Sequence of chain 4.MA:
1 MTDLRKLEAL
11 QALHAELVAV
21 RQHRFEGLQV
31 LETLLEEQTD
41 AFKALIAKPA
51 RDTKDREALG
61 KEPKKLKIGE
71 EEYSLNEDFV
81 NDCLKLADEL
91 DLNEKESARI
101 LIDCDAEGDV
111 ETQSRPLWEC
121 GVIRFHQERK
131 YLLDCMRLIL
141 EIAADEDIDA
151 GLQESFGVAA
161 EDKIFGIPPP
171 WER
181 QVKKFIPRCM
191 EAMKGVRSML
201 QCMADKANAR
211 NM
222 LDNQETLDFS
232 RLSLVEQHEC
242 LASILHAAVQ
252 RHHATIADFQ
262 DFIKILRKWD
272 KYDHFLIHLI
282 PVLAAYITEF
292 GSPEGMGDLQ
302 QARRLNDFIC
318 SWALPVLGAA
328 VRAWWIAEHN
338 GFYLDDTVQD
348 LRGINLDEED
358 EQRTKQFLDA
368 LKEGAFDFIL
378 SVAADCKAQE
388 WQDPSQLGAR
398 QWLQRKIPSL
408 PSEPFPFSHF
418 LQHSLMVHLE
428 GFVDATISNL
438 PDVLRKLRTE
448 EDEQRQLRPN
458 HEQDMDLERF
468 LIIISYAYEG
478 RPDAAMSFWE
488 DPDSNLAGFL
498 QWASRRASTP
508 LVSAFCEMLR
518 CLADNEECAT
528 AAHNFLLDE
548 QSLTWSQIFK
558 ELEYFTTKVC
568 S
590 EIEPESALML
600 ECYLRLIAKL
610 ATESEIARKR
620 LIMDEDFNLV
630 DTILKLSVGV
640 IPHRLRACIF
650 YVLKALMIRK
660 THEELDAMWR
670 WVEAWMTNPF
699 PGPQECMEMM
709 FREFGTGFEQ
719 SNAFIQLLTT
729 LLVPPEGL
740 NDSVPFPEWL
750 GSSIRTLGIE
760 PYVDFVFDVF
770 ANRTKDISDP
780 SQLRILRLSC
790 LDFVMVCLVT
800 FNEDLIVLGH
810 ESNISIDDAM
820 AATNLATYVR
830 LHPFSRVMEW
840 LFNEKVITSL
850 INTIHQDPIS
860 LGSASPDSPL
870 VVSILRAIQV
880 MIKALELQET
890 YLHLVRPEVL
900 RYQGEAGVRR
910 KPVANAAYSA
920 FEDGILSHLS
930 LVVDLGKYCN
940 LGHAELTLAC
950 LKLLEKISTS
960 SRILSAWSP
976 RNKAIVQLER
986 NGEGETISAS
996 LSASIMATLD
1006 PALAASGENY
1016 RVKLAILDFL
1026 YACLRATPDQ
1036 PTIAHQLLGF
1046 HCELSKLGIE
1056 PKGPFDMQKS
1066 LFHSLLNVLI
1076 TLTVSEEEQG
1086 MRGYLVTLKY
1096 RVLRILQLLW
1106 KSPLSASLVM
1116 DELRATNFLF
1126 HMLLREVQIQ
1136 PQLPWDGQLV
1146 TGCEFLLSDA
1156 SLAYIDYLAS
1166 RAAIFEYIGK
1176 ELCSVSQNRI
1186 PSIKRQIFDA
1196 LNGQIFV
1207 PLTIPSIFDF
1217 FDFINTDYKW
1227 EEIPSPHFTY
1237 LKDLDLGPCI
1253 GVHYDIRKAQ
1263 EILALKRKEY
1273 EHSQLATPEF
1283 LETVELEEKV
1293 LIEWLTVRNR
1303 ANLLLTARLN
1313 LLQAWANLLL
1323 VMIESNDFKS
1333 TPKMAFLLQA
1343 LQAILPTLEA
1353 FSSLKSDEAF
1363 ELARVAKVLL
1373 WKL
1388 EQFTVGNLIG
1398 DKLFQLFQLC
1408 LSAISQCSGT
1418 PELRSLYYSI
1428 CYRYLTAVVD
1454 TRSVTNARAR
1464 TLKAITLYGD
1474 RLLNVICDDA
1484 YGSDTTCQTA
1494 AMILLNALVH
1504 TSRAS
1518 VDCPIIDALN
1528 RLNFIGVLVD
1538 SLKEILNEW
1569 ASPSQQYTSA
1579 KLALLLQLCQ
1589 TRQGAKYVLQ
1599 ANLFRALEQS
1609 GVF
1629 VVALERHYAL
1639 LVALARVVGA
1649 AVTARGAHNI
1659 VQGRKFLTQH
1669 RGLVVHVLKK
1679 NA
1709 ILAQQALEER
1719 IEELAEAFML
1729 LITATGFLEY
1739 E

Sequence of chain 4.A:
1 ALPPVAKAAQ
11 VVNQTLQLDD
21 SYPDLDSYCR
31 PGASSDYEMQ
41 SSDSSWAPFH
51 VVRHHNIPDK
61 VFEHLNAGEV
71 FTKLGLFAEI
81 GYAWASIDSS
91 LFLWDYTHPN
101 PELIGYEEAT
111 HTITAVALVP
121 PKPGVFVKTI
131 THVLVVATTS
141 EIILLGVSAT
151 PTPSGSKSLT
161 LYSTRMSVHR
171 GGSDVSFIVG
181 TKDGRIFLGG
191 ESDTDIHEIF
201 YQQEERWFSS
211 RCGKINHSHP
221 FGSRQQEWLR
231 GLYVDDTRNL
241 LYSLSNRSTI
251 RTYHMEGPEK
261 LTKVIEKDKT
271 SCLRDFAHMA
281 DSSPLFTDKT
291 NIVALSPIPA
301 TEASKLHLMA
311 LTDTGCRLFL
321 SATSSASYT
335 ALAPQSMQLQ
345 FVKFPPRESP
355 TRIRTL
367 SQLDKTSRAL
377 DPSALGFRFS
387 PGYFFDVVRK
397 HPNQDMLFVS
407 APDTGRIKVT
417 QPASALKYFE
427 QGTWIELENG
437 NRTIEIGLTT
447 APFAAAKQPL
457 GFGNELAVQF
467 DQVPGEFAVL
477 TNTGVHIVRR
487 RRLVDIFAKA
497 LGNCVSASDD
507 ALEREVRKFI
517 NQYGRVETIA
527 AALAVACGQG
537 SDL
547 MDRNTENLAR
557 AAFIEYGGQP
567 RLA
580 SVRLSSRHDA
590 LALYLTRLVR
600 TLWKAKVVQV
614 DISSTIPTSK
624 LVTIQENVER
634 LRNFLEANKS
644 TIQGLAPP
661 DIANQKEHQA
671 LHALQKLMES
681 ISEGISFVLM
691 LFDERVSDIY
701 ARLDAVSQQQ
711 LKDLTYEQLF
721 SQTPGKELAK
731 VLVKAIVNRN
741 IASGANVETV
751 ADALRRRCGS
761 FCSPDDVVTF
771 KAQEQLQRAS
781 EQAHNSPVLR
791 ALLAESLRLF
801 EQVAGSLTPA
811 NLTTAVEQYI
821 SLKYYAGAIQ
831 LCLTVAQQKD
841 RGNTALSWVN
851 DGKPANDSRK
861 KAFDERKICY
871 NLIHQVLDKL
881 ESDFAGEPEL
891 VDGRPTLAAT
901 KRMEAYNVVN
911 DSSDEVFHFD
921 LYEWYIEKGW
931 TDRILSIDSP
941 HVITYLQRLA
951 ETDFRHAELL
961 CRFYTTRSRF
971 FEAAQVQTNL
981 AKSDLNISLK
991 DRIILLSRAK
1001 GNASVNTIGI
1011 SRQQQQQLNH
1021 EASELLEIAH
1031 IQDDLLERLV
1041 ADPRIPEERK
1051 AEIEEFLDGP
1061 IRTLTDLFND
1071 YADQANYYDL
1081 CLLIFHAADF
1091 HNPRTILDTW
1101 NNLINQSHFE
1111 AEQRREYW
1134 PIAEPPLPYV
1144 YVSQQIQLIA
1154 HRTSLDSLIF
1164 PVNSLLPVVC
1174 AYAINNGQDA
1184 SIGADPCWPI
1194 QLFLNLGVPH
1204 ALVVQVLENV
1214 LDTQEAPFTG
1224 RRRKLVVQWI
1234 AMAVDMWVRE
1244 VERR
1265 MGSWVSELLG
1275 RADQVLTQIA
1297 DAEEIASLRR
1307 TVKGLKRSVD

A protein and the small-molecule ligand that binds it are described below.
Small molecule (SMILES): CC[C@H](C)[C@H](NC(=O)[C@@H](NC(=O)[C@H](CC(C)C)NC(=O)[C@@H](N)CCCCN)C(C)C)C(=O)N[C@@H](CC(N)=O)C(=O)N[C@@H](CCCCN)C(=O)N[C@@H](CC(=O)O)C(=O)N[C@@H](CCSC)C(=O)N[C@@H](CCCN=C(N)N)C(=O)N[C@H](C(=O)N[C@@H](CC(=O)O)C(=O)N[C@@H](CC(C)C)C(=O)N[C@@H](Cc1ccccc1)C(=O)N[C@@H](CO)C(=O)N1CCC[C@H]1C(=O)N1CCC[C@H]1C(=O)N[C@H](C=O)CC(N)=O)[C@@H](C)O

Binding-site contacts:
Ligand atom NZ contacts residue GLU1228 of chain 4.MA at 2.8 Å.
Ligand atom OG1 contacts residue ARG1049 of chain 4.A at 2.9 Å (salt-bridge).
Ligand atom CG contacts residue GLU1228 of chain 4.MA at 2.9 Å.
Ligand atom CG2 contacts residue PHE1068 of chain 4.A at 3.6 Å (hydrophobic).
Ligand atom CD1 contacts residue ILE1053 of chain 4.A at 3.4 Å (hydrophobic).
Ligand atom O contacts residue ILE1045 of chain 4.A at 3.6 Å.
Ligand atom N contacts residue GLN1074 of chain 4.A at 3.2 Å (h-bond).
Ligand atom O contacts residue THR1065 of chain 4.A at 3.2 Å.
Ligand atom N contacts residue ASN1069 of chain 4.A at 2.9 Å (h-bond).
Ligand atom CG1 contacts residue PHE1068 of chain 4.A at 3.4 Å (hydrophobic).
Ligand atom O contacts residue ASN1069 of chain 4.A at 3.0 Å (h-bond).
Ligand atom CD contacts residue GLN1074 of chain 4.A at 3.5 Å.
Ligand atom CE contacts residue GLU1228 of chain 4.MA at 2.4 Å.
Ligand atom CE contacts residue LYS1225 of chain 4.MA at 2.9 Å.
Ligand atom CE1 contacts residue ARG1044 of chain 4.A at 3.5 Å.
Ligand atom O contacts residue GLN1074 of chain 4.A at 3.0 Å (h-bond).
Ligand atom CB contacts residue GLN1074 of chain 4.A at 3.5 Å.
Ligand atom CB contacts residue GLU1052 of chain 4.A at 3.1 Å.
Ligand atom CG contacts residue ILE1045 of chain 4.A at 3.5 Å (hydrophobic).
Ligand atom O contacts residue ASN1069 of chain 4.A at 3.3 Å (h-bond).
Ligand atom NH1 contacts residue ASP1073 of chain 4.A at 3.6 Å.
Ligand atom NH1 contacts residue ASN1069 of chain 4.A at 2.8 Å (h-bond).
Ligand atom O contacts residue ARG1049 of chain 4.A at 3.7 Å.
Ligand atom CZ contacts residue ARG1044 of chain 4.A at 3.2 Å.
Ligand atom CA contacts residue THR1065 of chain 4.A at 3.6 Å.
Ligand atom N contacts residue THR1065 of chain 4.A at 3.2 Å (h-bond).
Ligand atom CA contacts residue ASN1069 of chain 4.A at 3.5 Å.
Ligand atom CD1 contacts residue PHE1068 of chain 4.A at 3.4 Å (hydrophobic).
Ligand atom NZ contacts residue LYS1225 of chain 4.MA at 2.2 Å.
Ligand atom CD1 contacts residue THR1065 of chain 4.A at 3.5 Å.
Ligand atom NH2 contacts residue ASP1073 of chain 4.A at 3.1 Å (salt-bridge).
Ligand atom CG contacts residue GLU1052 of chain 4.A at 3.2 Å.
Ligand atom O contacts residue ARG1049 of chain 4.A at 3.7 Å.
Ligand atom C contacts residue ASN1069 of chain 4.A at 3.2 Å.
Ligand atom O contacts residue ARG1049 of chain 4.A at 3.7 Å.
Ligand atom CB contacts residue GLU1228 of chain 4.MA at 3.7 Å.
Ligand atom CD1 contacts residue ARG1044 of chain 4.A at 3.1 Å.
Ligand atom NZ contacts residue ASP1073 of chain 4.A at 3.0 Å (salt-bridge).
Ligand atom O contacts residue THR1065 of chain 4.A at 3.6 Å.
Ligand atom CD contacts residue GLU1228 of chain 4.MA at 2.9 Å.